Sequence of chain 1.A:
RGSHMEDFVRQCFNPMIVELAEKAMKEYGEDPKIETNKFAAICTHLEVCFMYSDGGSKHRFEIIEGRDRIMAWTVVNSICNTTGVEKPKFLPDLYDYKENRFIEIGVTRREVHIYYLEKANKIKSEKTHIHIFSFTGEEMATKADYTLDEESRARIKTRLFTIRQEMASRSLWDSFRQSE

A small-molecule ligand and the protein it binds are described below.
Small molecule (SMILES): C[C@H](C[C@@H](C[C@H](C[C@@H](C[C@@H](CCN1CCCC1=O)N1CCCC1=O)N1CCCC1=O)N1CCCC1=O)N1CCCC1=O)N1CCCC1=O

Binding-site contacts:
Ligand atom C35 contacts residue GLY82 of chain 1.A at 4.1 Å.
Ligand atom C34 contacts residue LEU36 of chain 1.A at 4.0 Å (hydrophobic).
Ligand atom C05 contacts residue PHE66 of chain 1.A at 4.1 Å (hydrophobic).
Ligand atom C33 contacts residue ILE79 of chain 1.A at 3.9 Å (hydrophobic).
Ligand atom C35 contacts residue LEU36 of chain 1.A at 4.5 Å (hydrophobic).
Ligand atom C29 contacts residue PHE66 of chain 1.A at 4.3 Å (hydrophobic).
Ligand atom N04 contacts residue PHE66 of chain 1.A at 4.1 Å.
Ligand atom N06 contacts residue PHE66 of chain 1.A at 4.4 Å.
Ligand atom C35 contacts residue GLU81 of chain 1.A at 4.0 Å.
Ligand atom C32 contacts residue ILE79 of chain 1.A at 4.2 Å (hydrophobic).
Ligand atom C27 contacts residue PHE66 of chain 1.A at 3.8 Å (hydrophobic).
Ligand atom C28 contacts residue ILE33 of chain 1.A at 3.8 Å (hydrophobic).
Ligand atom C04 contacts residue MET32 of chain 1.A at 3.7 Å (hydrophobic).
Ligand atom C37 contacts residue ILE79 of chain 1.A at 4.2 Å (hydrophobic).
Ligand atom C35 contacts residue PHE66 of chain 1.A at 4.0 Å (hydrophobic).
Ligand atom C06 contacts residue PHE66 of chain 1.A at 4.3 Å (hydrophobic).
Ligand atom C06 contacts residue MET32 of chain 1.A at 3.5 Å (hydrophobic).
Ligand atom O03 contacts residue MET32 of chain 1.A at 3.9 Å.
Ligand atom C36 contacts residue ILE79 of chain 1.A at 3.8 Å (hydrophobic).
Ligand atom C26 contacts residue PHE66 of chain 1.A at 3.4 Å (hydrophobic).
Ligand atom C35 contacts residue ARG83 of chain 1.A at 4.4 Å.
Ligand atom O06 contacts residue ILE79 of chain 1.A at 4.3 Å.
Ligand atom C34 contacts residue PHE66 of chain 1.A at 3.9 Å (hydrophobic).
Ligand atom O02 contacts residue ASN30 of chain 1.A at 4.0 Å.
Ligand atom C36 contacts residue GLU81 of chain 1.A at 4.3 Å.
Ligand atom C36 contacts residue ARG83 of chain 1.A at 4.1 Å.
Ligand atom C35 contacts residue ILE79 of chain 1.A at 4.2 Å (hydrophobic).
Ligand atom C29 contacts residue ILE33 of chain 1.A at 4.5 Å (hydrophobic).
Ligand atom O03 contacts residue ASN30 of chain 1.A at 3.8 Å.
Ligand atom C05 contacts residue MET32 of chain 1.A at 4.2 Å (hydrophobic).
Ligand atom O03 contacts residue ILE33 of chain 1.A at 4.4 Å.
Ligand atom C28 contacts residue PHE66 of chain 1.A at 4.2 Å (hydrophobic).